Sequence of chain 1.A:
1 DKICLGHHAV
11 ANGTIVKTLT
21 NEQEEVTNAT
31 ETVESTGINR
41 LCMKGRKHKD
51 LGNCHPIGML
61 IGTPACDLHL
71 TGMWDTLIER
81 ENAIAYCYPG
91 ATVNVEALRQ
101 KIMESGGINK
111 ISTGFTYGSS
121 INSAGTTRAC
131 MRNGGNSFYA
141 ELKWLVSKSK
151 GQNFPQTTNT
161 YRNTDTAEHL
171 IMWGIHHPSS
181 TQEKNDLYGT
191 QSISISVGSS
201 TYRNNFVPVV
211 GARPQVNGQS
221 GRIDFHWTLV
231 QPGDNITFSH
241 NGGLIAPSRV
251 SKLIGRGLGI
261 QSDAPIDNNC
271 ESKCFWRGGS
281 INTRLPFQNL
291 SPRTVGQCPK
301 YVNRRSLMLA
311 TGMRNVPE

Sequence of chain 1.B:
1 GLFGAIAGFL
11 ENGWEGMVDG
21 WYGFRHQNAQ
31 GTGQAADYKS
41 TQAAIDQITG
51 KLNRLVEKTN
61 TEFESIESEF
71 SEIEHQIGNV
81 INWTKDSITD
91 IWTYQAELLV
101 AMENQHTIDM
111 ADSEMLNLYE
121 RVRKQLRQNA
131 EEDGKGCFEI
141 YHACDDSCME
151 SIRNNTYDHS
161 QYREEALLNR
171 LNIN

Binding-site contacts:
Ligand atom C2 contacts residue ASN82 of chain 1.F at 2.4 Å.
Ligand atom C1 contacts residue ASN82 of chain 1.F at 1.4 Å.
Ligand atom C8 contacts residue HIS75 of chain 1.F at 3.4 Å.
Ligand atom O5 contacts residue ASN82 of chain 1.F at 2.4 Å (h-bond).
Ligand atom C8 contacts residue ASN82 of chain 1.F at 4.5 Å.
Ligand atom C3 contacts residue ASN82 of chain 1.F at 3.7 Å.
Ligand atom N2 contacts residue ASN82 of chain 1.F at 2.8 Å (h-bond).
Ligand atom C7 contacts residue ASN79 of chain 1.F at 3.2 Å.
Ligand atom C4 contacts residue ASN82 of chain 1.F at 4.2 Å.
Ligand atom O7 contacts residue ASN82 of chain 1.F at 3.5 Å (h-bond).
Ligand atom C8 contacts residue GLY78 of chain 1.F at 4.1 Å.
Ligand atom C7 contacts residue HIS75 of chain 1.F at 4.2 Å.
Ligand atom O7 contacts residue GLU104 of chain 1.A at 3.1 Å (salt-bridge).
Ligand atom C7 contacts residue GLU104 of chain 1.A at 4.2 Å.
Ligand atom N2 contacts residue ASN79 of chain 1.F at 4.3 Å.
Ligand atom C5 contacts residue ASN82 of chain 1.F at 3.7 Å.
Ligand atom O7 contacts residue ASN79 of chain 1.F at 2.8 Å (h-bond).
Ligand atom C7 contacts residue ASN82 of chain 1.F at 3.4 Å.
Ligand atom O7 contacts residue GLU64 of chain 1.B at 4.1 Å.
Ligand atom N2 contacts residue GLY78 of chain 1.F at 4.5 Å.
Ligand atom C8 contacts residue ASN79 of chain 1.F at 3.2 Å.
Ligand atom O7 contacts residue HIS75 of chain 1.F at 4.3 Å.

This protein binds this small molecule.
Small molecule (SMILES): CC(=O)N[C@@H]1[C@@H](O)[C@H](O)[C@@H](CO)O[C@H]1O

Sequence of chain 1.F:
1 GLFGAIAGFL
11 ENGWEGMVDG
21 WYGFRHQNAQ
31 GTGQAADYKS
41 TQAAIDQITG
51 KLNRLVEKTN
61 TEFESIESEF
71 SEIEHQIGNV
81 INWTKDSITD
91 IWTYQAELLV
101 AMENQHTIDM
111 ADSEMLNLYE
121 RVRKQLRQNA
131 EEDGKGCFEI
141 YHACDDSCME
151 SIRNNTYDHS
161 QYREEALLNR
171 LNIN